A protein and the small-molecule ligand that binds it are described below.
Small molecule (SMILES): O=C(O)C(=O)Cc1ccccc1

Sequence of chain 1.A:
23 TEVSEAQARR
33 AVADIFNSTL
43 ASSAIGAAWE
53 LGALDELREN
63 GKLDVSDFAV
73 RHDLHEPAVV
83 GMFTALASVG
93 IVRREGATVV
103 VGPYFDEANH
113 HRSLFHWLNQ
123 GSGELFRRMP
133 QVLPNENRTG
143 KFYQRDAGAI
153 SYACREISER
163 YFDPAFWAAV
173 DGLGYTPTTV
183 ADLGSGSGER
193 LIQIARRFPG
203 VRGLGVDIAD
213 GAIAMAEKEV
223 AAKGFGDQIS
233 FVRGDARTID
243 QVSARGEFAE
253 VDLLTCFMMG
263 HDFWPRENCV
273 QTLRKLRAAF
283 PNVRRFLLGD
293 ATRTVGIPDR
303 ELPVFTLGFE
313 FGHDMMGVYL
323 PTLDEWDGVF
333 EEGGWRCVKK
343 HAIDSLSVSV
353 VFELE

Binding-site contacts:
Ligand atom C5' contacts residue MET260 of chain 1.A at 3.8 Å (hydrophobic).
Ligand atom O1 contacts residue MET318 of chain 1.A at 4.0 Å.
Ligand atom C3' contacts residue PHE307 of chain 1.A at 3.4 Å (hydrophobic).
Ligand atom C4' contacts residue PHE164 of chain 1.A at 4.1 Å (hydrophobic).
Ligand atom C3 contacts residue TRP119 of chain 1.A at 3.9 Å (hydrophobic).
Ligand atom C2 contacts residue FE1 of chain 1.D at 2.5 Å.
Ligand atom O3 contacts residue MET260 of chain 1.A at 4.1 Å.
Ligand atom C5' contacts residue PHE311 of chain 1.A at 3.9 Å (hydrophobic).
Ligand atom C2' contacts residue PHE307 of chain 1.A at 3.6 Å (hydrophobic).
Ligand atom C4' contacts residue ALA293 of chain 1.A at 3.9 Å (hydrophobic).
Ligand atom C5' contacts residue ASP292 of chain 1.A at 3.3 Å.
Ligand atom C4' contacts residue MET260 of chain 1.A at 3.9 Å (hydrophobic).
Ligand atom O3 contacts residue PHE311 of chain 1.A at 3.5 Å.
Ligand atom C6' contacts residue HIS263 of chain 1.A at 3.9 Å.
Ligand atom C1' contacts residue PHE311 of chain 1.A at 3.7 Å (hydrophobic).
Ligand atom O3 contacts residue FE1 of chain 1.D at 1.9 Å.
Ligand atom C3' contacts residue ILE159 of chain 1.A at 4.0 Å (hydrophobic).
Ligand atom O1 contacts residue FE1 of chain 1.D at 2.1 Å.
Ligand atom O2 contacts residue FE1 of chain 1.D at 3.8 Å.
Ligand atom O1 contacts residue ARG147 of chain 1.A at 3.2 Å (salt-bridge).
Ligand atom O1 contacts residue HIS315 of chain 1.A at 2.9 Å (h-bond).
Ligand atom O2 contacts residue TRP119 of chain 1.A at 3.2 Å (h-bond).
Ligand atom O3 contacts residue HIS315 of chain 1.A at 3.1 Å (h-bond).
Ligand atom O3 contacts residue HIS263 of chain 1.A at 2.6 Å.
Ligand atom C6' contacts residue MET260 of chain 1.A at 3.8 Å (hydrophobic).
Ligand atom C1 contacts residue FE1 of chain 1.D at 2.5 Å.
Ligand atom C5' contacts residue ALA293 of chain 1.A at 3.9 Å (hydrophobic).
Ligand atom C1 contacts residue HIS315 of chain 1.A at 3.4 Å.
Ligand atom C2 contacts residue PHE311 of chain 1.A at 3.9 Å (hydrophobic).
Ligand atom C2 contacts residue HIS315 of chain 1.A at 3.4 Å.
Ligand atom C2 contacts residue HIS263 of chain 1.A at 3.8 Å.
Ligand atom C4' contacts residue LEU348 of chain 1.A at 4.1 Å (hydrophobic).
Ligand atom C6' contacts residue PHE311 of chain 1.A at 3.4 Å (hydrophobic).
Ligand atom C1 contacts residue ARG147 of chain 1.A at 3.5 Å.
Ligand atom C3 contacts residue FE1 of chain 1.D at 4.0 Å.
Ligand atom C6' contacts residue ASP292 of chain 1.A at 3.8 Å.
Ligand atom O2 contacts residue ARG147 of chain 1.A at 2.7 Å (salt-bridge).
Ligand atom C4' contacts residue PHE307 of chain 1.A at 4.2 Å (hydrophobic).
Ligand atom O1 contacts residue HIS263 of chain 1.A at 4.2 Å.
Ligand atom C3 contacts residue PHE311 of chain 1.A at 4.1 Å (hydrophobic).